Sequence of chain 1.B:
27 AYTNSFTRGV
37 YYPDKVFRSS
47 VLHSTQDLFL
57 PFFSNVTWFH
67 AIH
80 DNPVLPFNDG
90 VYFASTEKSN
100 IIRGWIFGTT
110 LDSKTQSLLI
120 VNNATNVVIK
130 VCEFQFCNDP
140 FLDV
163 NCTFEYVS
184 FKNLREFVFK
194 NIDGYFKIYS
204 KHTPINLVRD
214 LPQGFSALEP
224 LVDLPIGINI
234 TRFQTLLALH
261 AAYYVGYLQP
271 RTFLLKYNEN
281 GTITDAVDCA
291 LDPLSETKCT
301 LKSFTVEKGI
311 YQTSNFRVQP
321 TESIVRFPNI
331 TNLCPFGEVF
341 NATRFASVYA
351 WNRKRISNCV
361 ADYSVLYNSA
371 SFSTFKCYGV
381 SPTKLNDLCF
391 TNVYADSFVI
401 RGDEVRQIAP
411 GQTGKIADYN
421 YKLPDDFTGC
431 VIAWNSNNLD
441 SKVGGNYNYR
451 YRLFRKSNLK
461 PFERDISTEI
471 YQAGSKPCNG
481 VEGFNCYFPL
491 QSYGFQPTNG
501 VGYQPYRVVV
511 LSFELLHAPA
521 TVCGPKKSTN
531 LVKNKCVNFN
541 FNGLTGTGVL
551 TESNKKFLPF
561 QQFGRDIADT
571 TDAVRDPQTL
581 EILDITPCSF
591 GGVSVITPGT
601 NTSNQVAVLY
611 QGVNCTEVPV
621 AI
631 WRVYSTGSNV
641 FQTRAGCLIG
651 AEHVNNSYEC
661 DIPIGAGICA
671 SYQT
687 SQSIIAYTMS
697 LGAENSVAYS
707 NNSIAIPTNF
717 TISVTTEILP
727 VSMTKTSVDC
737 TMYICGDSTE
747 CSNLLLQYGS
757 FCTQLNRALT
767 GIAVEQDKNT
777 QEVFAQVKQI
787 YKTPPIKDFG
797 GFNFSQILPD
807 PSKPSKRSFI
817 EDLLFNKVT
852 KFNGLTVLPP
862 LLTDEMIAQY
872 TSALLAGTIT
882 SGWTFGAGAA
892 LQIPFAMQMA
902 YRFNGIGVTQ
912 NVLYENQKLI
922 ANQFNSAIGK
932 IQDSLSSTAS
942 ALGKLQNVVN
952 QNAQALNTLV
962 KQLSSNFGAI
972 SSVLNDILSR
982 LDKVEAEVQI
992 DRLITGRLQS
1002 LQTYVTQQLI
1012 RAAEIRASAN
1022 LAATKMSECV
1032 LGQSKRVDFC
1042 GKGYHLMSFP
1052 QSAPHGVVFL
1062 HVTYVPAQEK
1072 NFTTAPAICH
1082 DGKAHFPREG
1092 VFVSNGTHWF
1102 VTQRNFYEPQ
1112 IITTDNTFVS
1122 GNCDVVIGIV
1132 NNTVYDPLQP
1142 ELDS

A small-molecule ligand and the protein it binds are described below.
Small molecule (SMILES): CC(=O)N[C@@H]1[C@@H](O)[C@H](O)[C@@H](CO)O[C@H]1O

Binding-site contacts:
Ligand atom C5 contacts residue ASN280 of chain 1.B at 3.7 Å.
Ligand atom C7 contacts residue ASN280 of chain 1.B at 3.3 Å.
Ligand atom N2 contacts residue ASN280 of chain 1.B at 3.0 Å (h-bond).
Ligand atom C3 contacts residue ASN280 of chain 1.B at 3.8 Å.
Ligand atom O5 contacts residue ASN280 of chain 1.B at 2.3 Å (h-bond).
Ligand atom C8 contacts residue ASN278 of chain 1.B at 3.4 Å.
Ligand atom O7 contacts residue ASN280 of chain 1.B at 3.1 Å (h-bond).
Ligand atom C2 contacts residue ASN280 of chain 1.B at 2.5 Å.
Ligand atom C1 contacts residue ASN280 of chain 1.B at 1.4 Å.
Ligand atom C7 contacts residue ASN278 of chain 1.B at 3.8 Å.
Ligand atom O7 contacts residue ASN278 of chain 1.B at 3.7 Å.
Ligand atom C4 contacts residue ASN280 of chain 1.B at 4.3 Å.